Sequence of chain 2.B:
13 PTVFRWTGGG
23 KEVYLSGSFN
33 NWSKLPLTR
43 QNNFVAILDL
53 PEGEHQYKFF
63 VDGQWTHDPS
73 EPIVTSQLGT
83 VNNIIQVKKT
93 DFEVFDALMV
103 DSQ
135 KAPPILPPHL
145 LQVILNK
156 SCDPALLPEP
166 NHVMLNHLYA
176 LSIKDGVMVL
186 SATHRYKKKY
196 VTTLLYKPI

A protein and the small-molecule ligand that binds it are described below.
Small molecule (SMILES): O=C(O[C@@H]1O[C@H](C(=O)O)[C@@H](O)[C@H](O)[C@H]1O)c1c[nH]c2cc(Cl)c(-c3ccc(C4(O)CCC4)cc3)cc12

Sequence of chain 2.A:
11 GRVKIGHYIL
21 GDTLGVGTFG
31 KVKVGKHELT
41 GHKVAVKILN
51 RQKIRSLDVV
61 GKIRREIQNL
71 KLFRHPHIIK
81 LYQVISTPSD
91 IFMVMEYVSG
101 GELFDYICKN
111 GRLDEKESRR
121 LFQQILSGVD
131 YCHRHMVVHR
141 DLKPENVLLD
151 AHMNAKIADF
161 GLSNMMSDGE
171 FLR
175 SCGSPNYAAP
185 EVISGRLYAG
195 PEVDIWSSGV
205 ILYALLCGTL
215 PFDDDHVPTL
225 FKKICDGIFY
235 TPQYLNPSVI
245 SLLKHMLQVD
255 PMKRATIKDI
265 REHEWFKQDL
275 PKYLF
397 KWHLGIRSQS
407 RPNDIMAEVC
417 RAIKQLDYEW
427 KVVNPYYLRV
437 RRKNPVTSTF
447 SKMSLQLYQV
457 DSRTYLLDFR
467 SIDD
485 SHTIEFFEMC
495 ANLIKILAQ

Binding-site contacts:
Ligand atom O9 contacts residue SEP42 of chain 2.B at 3.4 Å.
Ligand atom C22 contacts residue LYS33 of chain 2.A at 3.7 Å.
Ligand atom C3 contacts residue LYS33 of chain 2.A at 3.6 Å.
Ligand atom C1 contacts residue VAL47 of chain 2.B at 3.6 Å (hydrophobic).
Ligand atom O1 contacts residue LYS31 of chain 2.A at 3.6 Å.
Ligand atom C9 contacts residue ARG17 of chain 2.B at 3.6 Å.
Ligand atom C5 contacts residue LYS33 of chain 2.A at 3.8 Å.
Ligand atom C22 contacts residue SEP42 of chain 2.B at 3.9 Å.
Ligand atom O9 contacts residue GLY21 of chain 2.A at 3.5 Å (h-bond).
Ligand atom O5 contacts residue ASN45 of chain 2.B at 3.7 Å.
Ligand atom C5 contacts residue ILE48 of chain 2.A at 3.7 Å (hydrophobic).
Ligand atom C14 contacts residue ARG17 of chain 2.B at 3.7 Å.
Ligand atom C13 contacts residue ARG17 of chain 2.B at 3.5 Å.
Ligand atom C6 contacts residue VAL47 of chain 2.B at 3.9 Å (hydrophobic).
Ligand atom C10 contacts residue ARG17 of chain 2.B at 3.6 Å.
Ligand atom C25 contacts residue THR40 of chain 2.B at 3.9 Å.
Ligand atom O9 contacts residue LYS33 of chain 2.A at 2.7 Å (salt-bridge).
Ligand atom C24 contacts residue THR40 of chain 2.B at 3.6 Å.
Ligand atom N1 contacts residue ILE48 of chain 2.A at 3.8 Å.
Ligand atom C7 contacts residue ILE48 of chain 2.A at 3.9 Å (hydrophobic).
Ligand atom C2 contacts residue SEP42 of chain 2.B at 3.6 Å.
Ligand atom C7 contacts residue ARG17 of chain 2.B at 3.9 Å.
Ligand atom C10 contacts residue ASP90 of chain 2.A at 3.8 Å.
Ligand atom C2 contacts residue VAL47 of chain 2.B at 3.6 Å (hydrophobic).
Ligand atom O8 contacts residue LYS31 of chain 2.A at 3.7 Å.
Ligand atom C23 contacts residue LEU20 of chain 2.A at 3.3 Å (hydrophobic).
Ligand atom CL1 contacts residue PHE92 of chain 2.A at 3.9 Å.
Ligand atom C25 contacts residue SEP42 of chain 2.B at 3.9 Å.
Ligand atom C24 contacts residue VAL13 of chain 2.A at 3.8 Å (hydrophobic).
Ligand atom C10 contacts residue ILE48 of chain 2.A at 3.6 Å (hydrophobic).
Ligand atom C11 contacts residue ILE48 of chain 2.A at 3.6 Å (hydrophobic).
Ligand atom N1 contacts residue ASP90 of chain 2.A at 2.8 Å (salt-bridge).
Ligand atom C4 contacts residue LYS33 of chain 2.A at 3.5 Å.
Ligand atom C11 contacts residue ASP90 of chain 2.A at 3.5 Å.
Ligand atom N1 contacts residue ARG17 of chain 2.B at 3.2 Å (salt-bridge).
Ligand atom CL1 contacts residue VAL47 of chain 2.B at 3.8 Å.
Ligand atom CL1 contacts residue ILE49 of chain 2.B at 3.9 Å.
Ligand atom C8 contacts residue ARG17 of chain 2.B at 3.7 Å.
Ligand atom C13 contacts residue ASP90 of chain 2.A at 3.8 Å.
Ligand atom CL1 contacts residue VAL15 of chain 2.B at 3.6 Å.